Binding-site contacts:
Ligand atom C7 contacts residue ASP25 of chain 1.A at 3.3 Å.
Ligand atom C20 contacts residue ASP30 of chain 1.A at 3.8 Å.
Ligand atom C13 contacts residue THR82 of chain 1.A at 3.7 Å.
Ligand atom C6 contacts residue ASP25 of chain 1.B at 3.5 Å.
Ligand atom C7 contacts residue ILE84 of chain 1.A at 3.7 Å (hydrophobic).
Ligand atom O5 contacts residue ILE50 of chain 1.B at 3.2 Å.
Ligand atom C10 contacts residue GLY27 of chain 1.B at 3.4 Å.
Ligand atom C21 contacts residue ALA28 of chain 1.A at 3.5 Å (hydrophobic).
Ligand atom O1 contacts residue ALA28 of chain 1.B at 3.5 Å.
Ligand atom C15 contacts residue GLY27 of chain 1.A at 3.5 Å.
Ligand atom O6 contacts residue ASP30 of chain 1.B at 3.1 Å (salt-bridge).
Ligand atom C11 contacts residue PRO81 of chain 1.A at 3.6 Å (hydrophobic).
Ligand atom O6 contacts residue ALA28 of chain 1.B at 3.7 Å.
Ligand atom C9 contacts residue ILE50 of chain 1.B at 3.7 Å (hydrophobic).
Ligand atom C25 contacts residue ASP30 of chain 1.B at 3.3 Å.
Ligand atom C21 contacts residue ASP30 of chain 1.A at 3.5 Å.
Ligand atom C22 contacts residue ALA28 of chain 1.A at 3.7 Å (hydrophobic).
Ligand atom O3 contacts residue GLY27 of chain 1.B at 3.4 Å.
Ligand atom N3 contacts residue ASP30 of chain 1.A at 3.1 Å (salt-bridge).
Ligand atom O6 contacts residue ASP29 of chain 1.B at 3.3 Å (salt-bridge).
Ligand atom C18 contacts residue GLY48 of chain 1.A at 3.7 Å.
Ligand atom O5 contacts residue GLY48 of chain 1.A at 3.5 Å (h-bond).
Ligand atom C1 contacts residue GLY48 of chain 1.B at 3.7 Å.
Ligand atom C11 contacts residue GLY49 of chain 1.B at 3.4 Å.
Ligand atom C25 contacts residue VAL32 of chain 1.B at 3.5 Å (hydrophobic).
Ligand atom O5 contacts residue GLY49 of chain 1.A at 3.4 Å.
Ligand atom C6 contacts residue ASP25 of chain 1.A at 3.4 Å.
Ligand atom O1 contacts residue GLY48 of chain 1.B at 3.8 Å.
Ligand atom C4 contacts residue GLY48 of chain 1.B at 3.4 Å.
Ligand atom C23 contacts residue ILE84 of chain 1.B at 3.6 Å (hydrophobic).
Ligand atom O4 contacts residue ILE50 of chain 1.B at 3.4 Å.
Ligand atom O3 contacts residue ASP25 of chain 1.B at 2.6 Å (salt-bridge).
Ligand atom C14 contacts residue ASP25 of chain 1.A at 3.2 Å.
Ligand atom N1 contacts residue GLY27 of chain 1.B at 3.0 Å (h-bond).
Ligand atom O2 contacts residue GLY49 of chain 1.B at 3.6 Å.
Ligand atom C7 contacts residue GLY27 of chain 1.B at 3.7 Å.
Ligand atom O3 contacts residue ASP25 of chain 1.A at 2.5 Å (salt-bridge).
Ligand atom C11 contacts residue ILE50 of chain 1.B at 3.6 Å (hydrophobic).
Ligand atom C16 contacts residue ASP25 of chain 1.B at 3.7 Å.
Ligand atom C12 contacts residue THR82 of chain 1.A at 3.6 Å.

Sequence of chain 1.B:
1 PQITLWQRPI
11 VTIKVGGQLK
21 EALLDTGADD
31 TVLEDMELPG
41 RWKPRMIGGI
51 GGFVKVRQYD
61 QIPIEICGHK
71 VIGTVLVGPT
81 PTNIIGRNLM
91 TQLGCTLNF

This protein binds this small molecule.
Small molecule (SMILES): CC(C)CN(C[C@@H](O)[C@H](Cc1ccccc1)NC(=O)O[C@H]1CCOC1)S(=O)(=O)c1ccc(N)cc1

Sequence of chain 1.A:
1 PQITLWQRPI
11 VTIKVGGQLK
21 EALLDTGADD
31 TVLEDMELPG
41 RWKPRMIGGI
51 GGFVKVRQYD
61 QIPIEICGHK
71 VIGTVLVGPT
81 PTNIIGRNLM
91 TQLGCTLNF